A small-molecule ligand and the protein it binds are described below.
Small molecule (SMILES): N[C@@H](CS)C(=O)O

Sequence of chain 48.C:
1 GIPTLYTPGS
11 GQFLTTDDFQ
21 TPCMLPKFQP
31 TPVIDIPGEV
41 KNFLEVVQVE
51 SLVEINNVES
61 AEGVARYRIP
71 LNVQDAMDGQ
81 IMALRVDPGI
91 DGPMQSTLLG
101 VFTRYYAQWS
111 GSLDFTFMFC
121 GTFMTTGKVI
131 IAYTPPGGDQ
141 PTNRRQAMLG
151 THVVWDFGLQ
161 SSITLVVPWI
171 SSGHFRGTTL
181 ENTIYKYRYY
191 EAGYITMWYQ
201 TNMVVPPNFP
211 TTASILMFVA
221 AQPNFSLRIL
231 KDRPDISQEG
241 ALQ

Sequence of chain 48.A:
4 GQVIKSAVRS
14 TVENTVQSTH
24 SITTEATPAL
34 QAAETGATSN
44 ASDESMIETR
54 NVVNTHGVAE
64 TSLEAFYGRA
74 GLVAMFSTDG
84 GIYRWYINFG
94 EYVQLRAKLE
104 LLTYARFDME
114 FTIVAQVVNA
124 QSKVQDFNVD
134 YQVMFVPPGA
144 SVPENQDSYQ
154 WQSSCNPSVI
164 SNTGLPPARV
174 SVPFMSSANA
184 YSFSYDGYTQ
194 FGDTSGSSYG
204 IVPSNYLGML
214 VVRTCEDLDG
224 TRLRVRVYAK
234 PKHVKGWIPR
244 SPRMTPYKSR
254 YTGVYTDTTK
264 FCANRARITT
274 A

Binding-site contacts:
Ligand atom N contacts residue GLY1 of chain 48.P at 2.9 Å (h-bond).
Ligand atom CA contacts residue MET247 of chain 48.A at 4.2 Å (hydrophobic).
Ligand atom CB contacts residue GLY1 of chain 48.P at 3.7 Å.
Ligand atom SG contacts residue ASP235 of chain 48.C at 3.7 Å.
Ligand atom N contacts residue PRO249 of chain 48.A at 3.5 Å.
Ligand atom C contacts residue MET247 of chain 48.A at 3.7 Å (hydrophobic).
Ligand atom O contacts residue ARG233 of chain 48.C at 4.1 Å.
Ligand atom CA contacts residue GLY1 of chain 48.P at 2.4 Å.
Ligand atom CB contacts residue PRO249 of chain 48.A at 4.3 Å (hydrophobic).
Ligand atom SG contacts residue ILE236 of chain 48.C at 4.3 Å.
Ligand atom N contacts residue MET247 of chain 48.A at 3.8 Å.
Ligand atom SG contacts residue GLY1 of chain 48.P at 4.4 Å.
Ligand atom CB contacts residue THR248 of chain 48.A at 4.5 Å.
Ligand atom C contacts residue ASP235 of chain 48.C at 4.3 Å.
Ligand atom O contacts residue ASP235 of chain 48.C at 3.4 Å.
Ligand atom N contacts residue THR248 of chain 48.A at 4.1 Å.
Ligand atom CA contacts residue ASP235 of chain 48.C at 4.0 Å.
Ligand atom SG contacts residue THR248 of chain 48.A at 3.2 Å (h-bond).
Ligand atom CB contacts residue ASP235 of chain 48.C at 2.8 Å.
Ligand atom C contacts residue GLY1 of chain 48.P at 1.3 Å.
Ligand atom O contacts residue MET247 of chain 48.A at 3.8 Å.
Ligand atom SG contacts residue MET247 of chain 48.A at 3.4 Å.
Ligand atom O contacts residue GLY1 of chain 48.P at 2.2 Å (h-bond).
Ligand atom SG contacts residue PRO249 of chain 48.A at 3.6 Å.